The protein below binds the small molecule below.
Small molecule (SMILES): O=CCCC(=O)O

Sequence of chain 1.A:
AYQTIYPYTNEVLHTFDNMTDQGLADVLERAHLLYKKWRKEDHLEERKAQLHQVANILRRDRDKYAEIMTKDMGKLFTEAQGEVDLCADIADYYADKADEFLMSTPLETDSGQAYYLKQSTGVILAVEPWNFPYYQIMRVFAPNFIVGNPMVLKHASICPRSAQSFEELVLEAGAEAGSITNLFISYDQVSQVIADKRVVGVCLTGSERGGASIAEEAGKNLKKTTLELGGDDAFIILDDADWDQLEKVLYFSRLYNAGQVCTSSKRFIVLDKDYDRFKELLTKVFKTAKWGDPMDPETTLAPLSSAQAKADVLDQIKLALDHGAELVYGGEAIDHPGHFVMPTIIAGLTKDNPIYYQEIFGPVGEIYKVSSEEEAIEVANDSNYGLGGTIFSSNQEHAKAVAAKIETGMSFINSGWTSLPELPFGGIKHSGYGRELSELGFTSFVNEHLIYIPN

Binding-site contacts:
Ligand atom C1 contacts residue GLN137 of chain 1.A at 4.2 Å.
Ligand atom C2 contacts residue GLN137 of chain 1.A at 2.9 Å.
Ligand atom C2 contacts residue CYS263 of chain 1.A at 4.3 Å (hydrophobic).
Ligand atom O1 contacts residue VAL262 of chain 1.A at 3.6 Å.
Ligand atom C1 contacts residue ASN132 of chain 1.A at 3.5 Å.
Ligand atom C3 contacts residue GLN137 of chain 1.A at 3.1 Å.
Ligand atom O2 contacts residue THR264 of chain 1.A at 4.3 Å.
Ligand atom C2 contacts residue ASN132 of chain 1.A at 3.8 Å.
Ligand atom C3 contacts residue CYS263 of chain 1.A at 3.4 Å (hydrophobic).
Ligand atom C3 contacts residue ARG140 of chain 1.A at 4.2 Å.
Ligand atom O2 contacts residue PHE133 of chain 1.A at 3.8 Å.
Ligand atom C4 contacts residue PHE426 of chain 1.A at 3.4 Å (hydrophobic).
Ligand atom C1 contacts residue VAL262 of chain 1.A at 4.0 Å (hydrophobic).
Ligand atom O4 contacts residue LEU230 of chain 1.A at 3.8 Å.
Ligand atom C4 contacts residue GLN137 of chain 1.A at 3.9 Å.
Ligand atom C3 contacts residue THR206 of chain 1.A at 4.0 Å.
Ligand atom C3 contacts residue ASN132 of chain 1.A at 4.3 Å.
Ligand atom C1 contacts residue CYS263 of chain 1.A at 3.6 Å (hydrophobic).
Ligand atom C2 contacts residue TYR136 of chain 1.A at 4.4 Å (hydrophobic).
Ligand atom O2 contacts residue CYS263 of chain 1.A at 2.7 Å (h-bond).
Ligand atom C4 contacts residue THR206 of chain 1.A at 4.0 Å.
Ligand atom O2 contacts residue VAL262 of chain 1.A at 3.5 Å.
Ligand atom O1 contacts residue TRP418 of chain 1.A at 4.3 Å.
Ligand atom C4 contacts residue ARG140 of chain 1.A at 3.4 Å.
Ligand atom C1 contacts residue THR264 of chain 1.A at 4.4 Å.
Ligand atom C1 contacts residue PHE426 of chain 1.A at 4.3 Å (hydrophobic).
Ligand atom O4 contacts residue GLU229 of chain 1.A at 3.5 Å.
Ligand atom C1 contacts residue PHE133 of chain 1.A at 4.1 Å (hydrophobic).
Ligand atom C2 contacts residue PHE426 of chain 1.A at 4.4 Å (hydrophobic).
Ligand atom O2 contacts residue ASN132 of chain 1.A at 2.6 Å (h-bond).
Ligand atom O1 contacts residue CYS263 of chain 1.A at 3.8 Å.
Ligand atom C4 contacts residue CYS263 of chain 1.A at 4.2 Å (hydrophobic).
Ligand atom O4 contacts residue ARG140 of chain 1.A at 3.9 Å.
Ligand atom C2 contacts residue PHE133 of chain 1.A at 4.3 Å (hydrophobic).
Ligand atom O1 contacts residue THR264 of chain 1.A at 3.3 Å (h-bond).
Ligand atom O4 contacts residue CYS263 of chain 1.A at 4.1 Å.
Ligand atom C4 contacts residue GLU229 of chain 1.A at 4.2 Å.
Ligand atom O4 contacts residue THR206 of chain 1.A at 4.1 Å.
Ligand atom O1 contacts residue PHE426 of chain 1.A at 3.5 Å.
Ligand atom O4 contacts residue PHE426 of chain 1.A at 3.5 Å.